Binding-site contacts:
Ligand atom O05 contacts residue ASN70 of chain 1.A at 3.5 Å.
Ligand atom C04 contacts residue ASN70 of chain 1.A at 3.3 Å.
Ligand atom C02 contacts residue ASN70 of chain 1.A at 4.3 Å.
Ligand atom C03 contacts residue ASN70 of chain 1.A at 4.0 Å.

Sequence of chain 1.A:
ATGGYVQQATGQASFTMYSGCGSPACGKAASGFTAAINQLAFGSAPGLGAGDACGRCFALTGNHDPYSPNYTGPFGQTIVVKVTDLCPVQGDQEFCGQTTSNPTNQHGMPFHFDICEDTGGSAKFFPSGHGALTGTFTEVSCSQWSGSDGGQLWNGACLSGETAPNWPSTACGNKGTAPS

A small-molecule ligand and the protein it binds are described below.
Small molecule (SMILES): CC(CCO)CCO